Binding-site contacts:
Ligand atom O2D contacts residue ALA119 of chain 1.I at 2.8 Å (h-bond).
Ligand atom O2E contacts residue LEU370 of chain 1.I at 3.5 Å.
Ligand atom C4U contacts residue ASP123 of chain 1.I at 3.4 Å.
Ligand atom O4 contacts residue PHE328 of chain 1.I at 3.7 Å.
Ligand atom O4U contacts residue VAL122 of chain 1.I at 3.3 Å.
Ligand atom O3D contacts residue VAL327 of chain 1.I at 2.9 Å (h-bond).
Ligand atom C1E contacts residue LYS22 of chain 1.I at 3.6 Å.
Ligand atom O3 contacts residue ASN23 of chain 1.I at 3.4 Å (h-bond).
Ligand atom C4 contacts residue ASP305 of chain 1.I at 3.4 Å.
Ligand atom O1E contacts residue ASN23 of chain 1.I at 3.2 Å (h-bond).
Ligand atom O1A contacts residue GLY164 of chain 1.I at 3.6 Å.
Ligand atom O1E contacts residue LYS22 of chain 1.I at 3.0 Å (salt-bridge).
Ligand atom O4 contacts residue THR304 of chain 1.I at 3.6 Å.
Ligand atom O4U contacts residue ASP123 of chain 1.I at 3.1 Å (salt-bridge).
Ligand atom O1A contacts residue SER162 of chain 1.I at 2.9 Å (h-bond).
Ligand atom C5U contacts residue SER162 of chain 1.I at 3.6 Å.
Ligand atom C4U contacts residue LEU124 of chain 1.I at 3.6 Å (hydrophobic).
Ligand atom N3U contacts residue PRO121 of chain 1.I at 3.5 Å (h-bond).
Ligand atom C5D contacts residue VAL161 of chain 1.I at 3.7 Å (hydrophobic).
Ligand atom O2B contacts residue ARG120 of chain 1.I at 3.1 Å (salt-bridge).
Ligand atom O4U contacts residue PRO121 of chain 1.I at 3.4 Å (h-bond).
Ligand atom C2U contacts residue ASP123 of chain 1.I at 3.7 Å.
Ligand atom N3U contacts residue ASP123 of chain 1.I at 2.7 Å (salt-bridge).
Ligand atom O2E contacts residue LYS22 of chain 1.I at 3.5 Å (salt-bridge).
Ligand atom O4U contacts residue LEU124 of chain 1.I at 2.8 Å (h-bond).
Ligand atom O2A contacts residue VAL163 of chain 1.I at 2.6 Å (h-bond).
Ligand atom PA contacts residue VAL163 of chain 1.I at 3.7 Å.
Ligand atom C7 contacts residue ASN23 of chain 1.I at 3.6 Å.
Ligand atom C3E contacts residue ASP305 of chain 1.I at 3.5 Å.
Ligand atom O2U contacts residue LYS160 of chain 1.I at 3.2 Å.
Ligand atom O2A contacts residue SER162 of chain 1.I at 3.4 Å.
Ligand atom C4U contacts residue PRO121 of chain 1.I at 3.1 Å (hydrophobic).
Ligand atom C3E contacts residue ARG331 of chain 1.I at 3.5 Å.
Ligand atom O7 contacts residue ASN23 of chain 1.I at 3.3 Å.
Ligand atom C5U contacts residue PRO121 of chain 1.I at 3.2 Å (hydrophobic).
Ligand atom C8 contacts residue ASN23 of chain 1.I at 3.7 Å.
Ligand atom O3 contacts residue ASP305 of chain 1.I at 3.2 Å (salt-bridge).
Ligand atom O7 contacts residue TRP95 of chain 1.I at 3.5 Å.
Ligand atom O1B contacts residue GLY164 of chain 1.I at 3.0 Å (h-bond).
Ligand atom O4 contacts residue ASP305 of chain 1.I at 3.0 Å (salt-bridge).

Sequence of chain 1.I:
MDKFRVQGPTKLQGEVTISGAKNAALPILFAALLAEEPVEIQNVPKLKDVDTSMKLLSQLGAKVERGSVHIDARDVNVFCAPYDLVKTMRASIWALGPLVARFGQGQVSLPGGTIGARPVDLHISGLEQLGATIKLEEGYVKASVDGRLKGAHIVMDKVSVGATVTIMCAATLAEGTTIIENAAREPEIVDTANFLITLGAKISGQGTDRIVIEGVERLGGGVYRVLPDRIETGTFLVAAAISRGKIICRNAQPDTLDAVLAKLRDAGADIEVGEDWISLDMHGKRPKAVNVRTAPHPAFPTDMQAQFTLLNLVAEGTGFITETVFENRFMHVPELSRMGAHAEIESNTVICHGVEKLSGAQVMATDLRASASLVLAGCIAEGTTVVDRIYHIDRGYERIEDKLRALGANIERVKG

A small-molecule ligand and the protein it binds are described below.
Small molecule (SMILES): CC(=O)N[C@H]1[C@@H](O[P](=O)(O)O[P](=O)(O)OC[C@H]2O[C@@H](n3ccc(=O)[nH]c3=O)[C@H](O)[C@@H]2O)O[C@H](CO)[C@@H](O)[C@@H]1O[C@H](C)C(=O)O